The protein below binds the small molecule below.
Small molecule (SMILES): O=C([O-])C(=O)[O-]

Sequence of chain 1.G:
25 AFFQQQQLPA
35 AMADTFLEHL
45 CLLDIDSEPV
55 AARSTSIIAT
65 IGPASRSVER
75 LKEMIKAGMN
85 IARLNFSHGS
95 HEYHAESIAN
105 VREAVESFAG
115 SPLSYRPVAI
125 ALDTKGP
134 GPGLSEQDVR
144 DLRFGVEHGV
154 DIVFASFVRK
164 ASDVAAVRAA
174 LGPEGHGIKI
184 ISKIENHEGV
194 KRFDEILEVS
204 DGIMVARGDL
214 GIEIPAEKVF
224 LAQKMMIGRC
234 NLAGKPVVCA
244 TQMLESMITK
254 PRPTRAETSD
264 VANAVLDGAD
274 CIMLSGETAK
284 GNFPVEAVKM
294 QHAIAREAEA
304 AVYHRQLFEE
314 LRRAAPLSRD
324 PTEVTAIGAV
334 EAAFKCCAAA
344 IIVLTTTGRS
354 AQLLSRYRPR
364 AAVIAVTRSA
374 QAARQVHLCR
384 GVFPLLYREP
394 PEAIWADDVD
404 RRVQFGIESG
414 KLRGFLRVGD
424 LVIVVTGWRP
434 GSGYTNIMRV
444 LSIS

Binding-site contacts:
Ligand atom C1 contacts residue GLY211 of chain 1.G at 3.8 Å.
Ligand atom O3 contacts residue ASP212 of chain 1.G at 3.9 Å.
Ligand atom C2 contacts residue THR244 of chain 1.G at 4.0 Å.
Ligand atom O1 contacts residue ASP212 of chain 1.G at 2.9 Å (salt-bridge).
Ligand atom O3 contacts residue THR244 of chain 1.G at 2.6 Å (h-bond).
Ligand atom O4 contacts residue MG1 of chain 1.OA at 4.2 Å.
Ligand atom C2 contacts residue ALA209 of chain 1.G at 3.8 Å (hydrophobic).
Ligand atom O1 contacts residue MG1 of chain 1.OA at 2.1 Å.
Ligand atom O1 contacts residue ALA209 of chain 1.G at 3.8 Å.
Ligand atom O2 contacts residue LYS186 of chain 1.G at 2.9 Å (salt-bridge).
Ligand atom O4 contacts residue LYS186 of chain 1.G at 4.0 Å.
Ligand atom O2 contacts residue ASP212 of chain 1.G at 4.2 Å.
Ligand atom C1 contacts residue ASP212 of chain 1.G at 3.8 Å.
Ligand atom C1 contacts residue THR244 of chain 1.G at 3.6 Å.
Ligand atom O1 contacts residue GLU188 of chain 1.G at 2.9 Å (salt-bridge).
Ligand atom C1 contacts residue GLU188 of chain 1.G at 3.6 Å.
Ligand atom O4 contacts residue ALA209 of chain 1.G at 4.2 Å.
Ligand atom O4 contacts residue MET276 of chain 1.G at 4.1 Å.
Ligand atom C2 contacts residue GLU188 of chain 1.G at 3.8 Å.
Ligand atom O1 contacts residue GLY211 of chain 1.G at 3.9 Å.
Ligand atom O2 contacts residue GLU188 of chain 1.G at 3.4 Å (salt-bridge).
Ligand atom O4 contacts residue THR244 of chain 1.G at 3.5 Å (h-bond).
Ligand atom O3 contacts residue GLY211 of chain 1.G at 3.0 Å (h-bond).
Ligand atom O2 contacts residue ALA209 of chain 1.G at 4.3 Å.
Ligand atom C1 contacts residue ALA209 of chain 1.G at 3.5 Å (hydrophobic).
Ligand atom C2 contacts residue MG1 of chain 1.OA at 2.9 Å.
Ligand atom C1 contacts residue MG1 of chain 1.OA at 2.9 Å.
Ligand atom C1 contacts residue ARG210 of chain 1.G at 4.5 Å.
Ligand atom O3 contacts residue MG1 of chain 1.OA at 4.1 Å.
Ligand atom C2 contacts residue LYS186 of chain 1.G at 3.7 Å.
Ligand atom O2 contacts residue MG1 of chain 1.OA at 2.2 Å.
Ligand atom O3 contacts residue ALA209 of chain 1.G at 3.3 Å.
Ligand atom O4 contacts residue ARG87 of chain 1.G at 4.1 Å.
Ligand atom O3 contacts residue ARG210 of chain 1.G at 3.6 Å (salt-bridge).
Ligand atom O4 contacts residue MET207 of chain 1.G at 4.2 Å.